The protein below binds the small molecule below.
Small molecule (SMILES): Cn1c(=O)c2c(ncn2CC2OCCO2)n(C)c1=O

Sequence of chain 2.C:
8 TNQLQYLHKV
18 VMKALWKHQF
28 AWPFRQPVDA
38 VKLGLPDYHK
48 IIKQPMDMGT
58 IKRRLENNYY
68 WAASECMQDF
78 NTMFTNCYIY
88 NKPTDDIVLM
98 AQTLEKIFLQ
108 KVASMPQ

Binding-site contacts:
Ligand atom C9 contacts residue TRP29 of chain 2.C at 3.8 Å (hydrophobic).
Ligand atom C3 contacts residue PRO30 of chain 2.C at 4.1 Å (hydrophobic).
Ligand atom C contacts residue ASN88 of chain 2.C at 3.1 Å.
Ligand atom N contacts residue ASN88 of chain 2.C at 3.7 Å.
Ligand atom C7 contacts residue LEU40 of chain 2.C at 3.9 Å (hydrophobic).
Ligand atom O1 contacts residue ASN88 of chain 2.C at 2.9 Å (h-bond).
Ligand atom O1 contacts residue TYR87 of chain 2.C at 4.4 Å.
Ligand atom C1 contacts residue ILE94 of chain 2.C at 4.4 Å (hydrophobic).
Ligand atom N contacts residue LEU42 of chain 2.C at 4.2 Å.
Ligand atom C4 contacts residue ASN88 of chain 2.C at 3.6 Å.
Ligand atom O1 contacts residue TYR45 of chain 2.C at 4.0 Å.
Ligand atom N1 contacts residue ILE94 of chain 2.C at 3.4 Å.
Ligand atom O1 contacts residue CYS84 of chain 2.C at 4.4 Å.
Ligand atom C4 contacts residue VAL35 of chain 2.C at 4.0 Å (hydrophobic).
Ligand atom C5 contacts residue PRO30 of chain 2.C at 4.4 Å (hydrophobic).
Ligand atom C2 contacts residue LEU40 of chain 2.C at 3.7 Å (hydrophobic).
Ligand atom C4 contacts residue ILE94 of chain 2.C at 4.0 Å (hydrophobic).
Ligand atom C8 contacts residue TRP29 of chain 2.C at 3.7 Å (hydrophobic).
Ligand atom C5 contacts residue VAL35 of chain 2.C at 3.5 Å (hydrophobic).
Ligand atom C2 contacts residue ILE94 of chain 2.C at 3.9 Å (hydrophobic).
Ligand atom C1 contacts residue LEU42 of chain 2.C at 4.1 Å (hydrophobic).
Ligand atom C contacts residue TYR87 of chain 2.C at 3.4 Å (hydrophobic).
Ligand atom O contacts residue VAL35 of chain 2.C at 4.2 Å.
Ligand atom N2 contacts residue LEU40 of chain 2.C at 3.4 Å.
Ligand atom N3 contacts residue LEU42 of chain 2.C at 4.0 Å.
Ligand atom C contacts residue LEU42 of chain 2.C at 3.8 Å (hydrophobic).
Ligand atom N3 contacts residue LEU40 of chain 2.C at 3.9 Å.
Ligand atom O contacts residue PRO30 of chain 2.C at 2.9 Å (h-bond).
Ligand atom O1 contacts residue VAL35 of chain 2.C at 4.3 Å.
Ligand atom N1 contacts residue VAL35 of chain 2.C at 3.6 Å.
Ligand atom O2 contacts residue ILE94 of chain 2.C at 3.8 Å.
Ligand atom C1 contacts residue LEU40 of chain 2.C at 4.0 Å (hydrophobic).
Ligand atom C3 contacts residue VAL35 of chain 2.C at 4.0 Å (hydrophobic).
Ligand atom O2 contacts residue TRP29 of chain 2.C at 4.0 Å.
Ligand atom C6 contacts residue LEU40 of chain 2.C at 3.5 Å (hydrophobic).
Ligand atom C3 contacts residue ILE94 of chain 2.C at 3.4 Å (hydrophobic).
Ligand atom C5 contacts residue PHE31 of chain 2.C at 4.1 Å (hydrophobic).
Ligand atom O contacts residue ILE94 of chain 2.C at 3.7 Å.
Ligand atom C5 contacts residue ILE94 of chain 2.C at 3.6 Å (hydrophobic).
Ligand atom O2 contacts residue PRO30 of chain 2.C at 4.0 Å.